Sequence of chain 1.C:
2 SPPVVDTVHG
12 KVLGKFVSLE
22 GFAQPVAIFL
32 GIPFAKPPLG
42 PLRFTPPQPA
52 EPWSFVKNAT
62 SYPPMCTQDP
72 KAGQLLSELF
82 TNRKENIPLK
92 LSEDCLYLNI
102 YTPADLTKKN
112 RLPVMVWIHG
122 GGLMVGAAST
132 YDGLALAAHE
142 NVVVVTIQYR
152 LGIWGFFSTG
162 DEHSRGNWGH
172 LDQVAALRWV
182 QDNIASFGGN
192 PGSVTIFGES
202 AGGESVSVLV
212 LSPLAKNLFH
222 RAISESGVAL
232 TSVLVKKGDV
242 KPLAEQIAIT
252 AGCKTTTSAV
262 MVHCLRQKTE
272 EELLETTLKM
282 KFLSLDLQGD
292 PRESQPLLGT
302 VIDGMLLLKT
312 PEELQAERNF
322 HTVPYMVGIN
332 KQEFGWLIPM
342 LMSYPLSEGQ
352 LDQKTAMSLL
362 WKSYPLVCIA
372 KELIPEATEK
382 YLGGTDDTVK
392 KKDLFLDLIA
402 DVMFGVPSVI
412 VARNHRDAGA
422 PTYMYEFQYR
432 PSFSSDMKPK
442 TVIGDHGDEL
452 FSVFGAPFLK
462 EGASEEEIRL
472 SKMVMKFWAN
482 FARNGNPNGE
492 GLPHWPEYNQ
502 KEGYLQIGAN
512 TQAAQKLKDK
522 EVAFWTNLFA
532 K

Binding-site contacts:
Ligand atom O6 contacts residue SIA1 of chain 1.S at 3.2 Å (h-bond).
Ligand atom C6 contacts residue ASN59 of chain 1.C at 4.2 Å.
Ligand atom C4 contacts residue ASN59 of chain 1.C at 3.6 Å.
Ligand atom C6 contacts residue SIA1 of chain 1.S at 4.2 Å.
Ligand atom C7 contacts residue ASN59 of chain 1.C at 3.7 Å.
Ligand atom C8 contacts residue ASN59 of chain 1.C at 3.5 Å.
Ligand atom C3 contacts residue ASN59 of chain 1.C at 3.4 Å.
Ligand atom C2 contacts residue ASN59 of chain 1.C at 2.2 Å.
Ligand atom C8 contacts residue LEU14 of chain 1.C at 3.5 Å (hydrophobic).
Ligand atom O5 contacts residue SIA1 of chain 1.S at 4.1 Å.
Ligand atom C5 contacts residue ASN59 of chain 1.C at 3.2 Å.
Ligand atom O5 contacts residue ASN59 of chain 1.C at 1.9 Å (h-bond).
Ligand atom O4 contacts residue ASP240 of chain 1.A at 3.7 Å.
Ligand atom N2 contacts residue ASN59 of chain 1.C at 3.0 Å (h-bond).
Ligand atom C6 contacts residue ASP240 of chain 1.A at 4.0 Å.
Ligand atom C1 contacts residue ASN59 of chain 1.C at 1.4 Å.
Ligand atom O3 contacts residue ASN59 of chain 1.C at 4.4 Å.
Ligand atom C7 contacts residue LEU14 of chain 1.C at 4.2 Å (hydrophobic).

The small molecule below binds the protein below.
Small molecule (SMILES): CC(=O)N[C@@H]1[C@@H](O)[C@H](O)[C@@H](CO)O[C@H]1O

Sequence of chain 1.A:
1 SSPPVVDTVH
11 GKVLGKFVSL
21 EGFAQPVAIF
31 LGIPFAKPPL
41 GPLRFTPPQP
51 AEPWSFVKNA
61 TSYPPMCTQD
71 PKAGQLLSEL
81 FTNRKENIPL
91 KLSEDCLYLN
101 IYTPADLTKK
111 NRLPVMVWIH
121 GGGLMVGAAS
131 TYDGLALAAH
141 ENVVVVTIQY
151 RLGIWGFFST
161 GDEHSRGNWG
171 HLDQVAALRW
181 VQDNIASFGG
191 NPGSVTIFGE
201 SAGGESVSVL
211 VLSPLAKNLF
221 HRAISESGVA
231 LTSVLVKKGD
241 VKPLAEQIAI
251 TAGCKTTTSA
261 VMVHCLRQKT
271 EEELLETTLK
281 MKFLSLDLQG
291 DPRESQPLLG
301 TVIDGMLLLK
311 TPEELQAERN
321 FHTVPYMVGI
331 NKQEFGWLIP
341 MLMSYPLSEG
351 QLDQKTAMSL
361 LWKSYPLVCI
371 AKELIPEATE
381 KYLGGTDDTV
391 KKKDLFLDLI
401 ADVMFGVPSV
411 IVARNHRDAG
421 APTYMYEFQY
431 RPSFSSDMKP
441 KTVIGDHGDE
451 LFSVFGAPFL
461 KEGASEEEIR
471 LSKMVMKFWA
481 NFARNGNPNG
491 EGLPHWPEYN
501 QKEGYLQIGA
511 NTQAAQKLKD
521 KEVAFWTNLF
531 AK